The protein below binds the small molecule below.
Small molecule (SMILES): O=c1[nH]c(=O)c2[nH+]cn([C@@H]3O[C@H](COP(=O)(O)O)[C@@H](O)[C@H]3O)c2[nH]1

Binding-site contacts:
Ligand atom O3P contacts residue SER241 of chain 1.A at 3.0 Å (h-bond).
Ligand atom O3' contacts residue ALA52 of chain 1.A at 3.3 Å.
Ligand atom C4' contacts residue ASP217 of chain 1.A at 3.6 Å.
Ligand atom O4' contacts residue CYS184 of chain 1.A at 3.5 Å (h-bond).
Ligand atom O6 contacts residue MET267 of chain 1.A at 3.4 Å (h-bond).
Ligand atom C5 contacts residue CYS184 of chain 1.A at 3.5 Å (hydrophobic).
Ligand atom C4 contacts residue CYS184 of chain 1.A at 3.2 Å (hydrophobic).
Ligand atom O6 contacts residue GLY295 of chain 1.A at 3.5 Å.
Ligand atom O3' contacts residue MET238 of chain 1.A at 3.6 Å (h-bond).
Ligand atom C2 contacts residue CYS184 of chain 1.A at 3.1 Å (hydrophobic).
Ligand atom N7 contacts residue MET267 of chain 1.A at 3.0 Å (h-bond).
Ligand atom N3 contacts residue NAD1 of chain 1.D at 3.3 Å.
Ligand atom O1P contacts residue GLY240 of chain 1.A at 2.8 Å (h-bond).
Ligand atom O1P contacts residue SER241 of chain 1.A at 3.5 Å (h-bond).
Ligand atom O6 contacts residue GLY268 of chain 1.A at 2.7 Å (h-bond).
Ligand atom C3' contacts residue ASP217 of chain 1.A at 3.4 Å.
Ligand atom O2 contacts residue THR186 of chain 1.A at 2.6 Å (h-bond).
Ligand atom O6 contacts residue GLY266 of chain 1.A at 3.4 Å.
Ligand atom N1 contacts residue GLU294 of chain 1.A at 2.8 Å (salt-bridge).
Ligand atom O2 contacts residue CYS184 of chain 1.A at 3.2 Å.
Ligand atom O6 contacts residue GLU294 of chain 1.A at 3.5 Å (salt-bridge).
Ligand atom O2' contacts residue NAD1 of chain 1.D at 3.6 Å (h-bond).
Ligand atom O5' contacts residue GLY218 of chain 1.A at 3.6 Å.
Ligand atom N3 contacts residue CYS184 of chain 1.A at 3.2 Å (h-bond).
Ligand atom N1 contacts residue CYS184 of chain 1.A at 3.5 Å.
Ligand atom O2 contacts residue NAD1 of chain 1.D at 3.3 Å.
Ligand atom O2' contacts residue ASP217 of chain 1.A at 2.6 Å (salt-bridge).
Ligand atom O3P contacts residue TYR264 of chain 1.A at 2.6 Å (h-bond).
Ligand atom N1 contacts residue NAD1 of chain 1.D at 3.6 Å.
Ligand atom O2P contacts residue GLY181 of chain 1.A at 3.3 Å.
Ligand atom O3' contacts residue ASP217 of chain 1.A at 2.6 Å (salt-bridge).
Ligand atom C6 contacts residue GLU294 of chain 1.A at 3.6 Å.
Ligand atom O3P contacts residue SER182 of chain 1.A at 2.8 Å (h-bond).
Ligand atom C2 contacts residue NAD1 of chain 1.D at 3.3 Å.
Ligand atom C2 contacts residue THR186 of chain 1.A at 3.5 Å.
Ligand atom O2P contacts residue GLY219 of chain 1.A at 2.9 Å (h-bond).
Ligand atom O2P contacts residue SER182 of chain 1.A at 2.9 Å (h-bond).
Ligand atom O5' contacts residue GLY181 of chain 1.A at 3.4 Å.
Ligand atom O2 contacts residue GLU294 of chain 1.A at 3.6 Å.
Ligand atom C4 contacts residue NAD1 of chain 1.D at 3.4 Å.

Sequence of chain 1.A:
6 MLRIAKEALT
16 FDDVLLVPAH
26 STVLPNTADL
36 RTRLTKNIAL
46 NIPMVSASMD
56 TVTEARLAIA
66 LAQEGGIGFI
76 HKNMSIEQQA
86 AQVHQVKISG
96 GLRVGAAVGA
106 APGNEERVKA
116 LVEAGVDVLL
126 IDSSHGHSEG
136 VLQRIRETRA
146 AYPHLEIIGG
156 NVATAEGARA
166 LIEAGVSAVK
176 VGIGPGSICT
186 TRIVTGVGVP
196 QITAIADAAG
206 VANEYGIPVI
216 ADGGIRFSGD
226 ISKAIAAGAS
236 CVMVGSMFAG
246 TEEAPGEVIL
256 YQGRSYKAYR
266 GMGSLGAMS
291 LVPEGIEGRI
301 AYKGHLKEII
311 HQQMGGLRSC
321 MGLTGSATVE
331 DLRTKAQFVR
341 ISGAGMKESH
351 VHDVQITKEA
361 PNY